Sequence of chain 5.A:
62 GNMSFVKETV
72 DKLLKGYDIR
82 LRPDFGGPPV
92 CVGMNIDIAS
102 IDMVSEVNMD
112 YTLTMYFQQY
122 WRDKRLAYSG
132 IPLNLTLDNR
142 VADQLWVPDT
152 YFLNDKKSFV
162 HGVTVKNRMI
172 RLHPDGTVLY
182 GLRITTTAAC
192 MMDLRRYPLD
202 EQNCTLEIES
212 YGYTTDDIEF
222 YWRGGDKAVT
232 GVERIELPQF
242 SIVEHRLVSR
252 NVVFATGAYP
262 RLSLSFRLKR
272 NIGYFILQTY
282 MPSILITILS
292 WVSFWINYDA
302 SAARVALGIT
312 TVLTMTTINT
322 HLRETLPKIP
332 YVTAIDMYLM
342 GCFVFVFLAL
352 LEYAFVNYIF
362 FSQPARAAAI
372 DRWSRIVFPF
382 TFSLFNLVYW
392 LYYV

A protein and the small-molecule ligand that binds it are described below.
Small molecule (SMILES): CC(=O)N[C@@H]1[C@@H](O)[C@H](O)[C@@H](CO)O[C@H]1O

Binding-site contacts:
Ligand atom O5 contacts residue PHE66 of chain 5.A at 3.8 Å.
Ligand atom C3 contacts residue ASN63 of chain 5.A at 3.8 Å.
Ligand atom O5 contacts residue SER65 of chain 5.A at 2.9 Å (h-bond).
Ligand atom C6 contacts residue GLU69 of chain 5.A at 3.3 Å.
Ligand atom O7 contacts residue ASN63 of chain 5.A at 3.1 Å (h-bond).
Ligand atom C2 contacts residue ASN63 of chain 5.A at 2.5 Å.
Ligand atom C4 contacts residue ASN63 of chain 5.A at 4.2 Å.
Ligand atom C5 contacts residue SER65 of chain 5.A at 3.2 Å.
Ligand atom O6 contacts residue GLU69 of chain 5.A at 2.7 Å (salt-bridge).
Ligand atom C7 contacts residue ASN63 of chain 5.A at 3.2 Å.
Ligand atom C6 contacts residue PHE66 of chain 5.A at 4.4 Å (hydrophobic).
Ligand atom C1 contacts residue ASN63 of chain 5.A at 1.4 Å.
Ligand atom C8 contacts residue ASN63 of chain 5.A at 4.4 Å.
Ligand atom C5 contacts residue ASN63 of chain 5.A at 3.7 Å.
Ligand atom C1 contacts residue SER65 of chain 5.A at 3.1 Å.
Ligand atom C6 contacts residue SER65 of chain 5.A at 3.7 Å.
Ligand atom O6 contacts residue PHE66 of chain 5.A at 4.2 Å.
Ligand atom O5 contacts residue ASN63 of chain 5.A at 2.3 Å (h-bond).
Ligand atom N2 contacts residue ASN63 of chain 5.A at 3.0 Å (h-bond).
Ligand atom C1 contacts residue PHE66 of chain 5.A at 4.5 Å (hydrophobic).